Binding-site contacts:
Ligand atom CD contacts residue GLY42 of chain 1.A at 2.7 Å.
Ligand atom CD2 contacts residue SER40 of chain 1.B at 3.6 Å.
Ligand atom BR contacts residue GLN39 of chain 1.B at 3.3 Å.
Ligand atom OG contacts residue GLU154 of chain 1.B at 3.6 Å.
Ligand atom CG contacts residue TYR87 of chain 1.A at 3.6 Å (hydrophobic).
Ligand atom O contacts residue LYS103 of chain 1.A at 3.2 Å (salt-bridge).
Ligand atom CD2 contacts residue TYR87 of chain 1.A at 3.4 Å (hydrophobic).
Ligand atom CG contacts residue GLN38 of chain 1.A at 3.2 Å.
Ligand atom CD1 contacts residue ALA100 of chain 1.A at 3.7 Å (hydrophobic).
Ligand atom NH1 contacts residue THR40 of chain 1.A at 3.0 Å (h-bond).
Ligand atom NH1 contacts residue GLY42 of chain 1.A at 3.6 Å (h-bond).
Ligand atom BR contacts residue ILE92 of chain 1.B at 3.3 Å.
Ligand atom C contacts residue ASP85 of chain 1.A at 3.6 Å.
Ligand atom NH1 contacts residue GLN111 of chain 1.B at 3.3 Å (h-bond).
Ligand atom CD1 contacts residue GLN39 of chain 1.B at 3.5 Å.
Ligand atom CD contacts residue GLN38 of chain 1.A at 3.5 Å.
Ligand atom CG2 contacts residue PRO173 of chain 1.B at 3.5 Å (hydrophobic).
Ligand atom NE contacts residue ASP85 of chain 1.A at 2.9 Å (salt-bridge).
Ligand atom CG contacts residue THR40 of chain 1.A at 3.5 Å.
Ligand atom CD contacts residue THR40 of chain 1.A at 3.6 Å.
Ligand atom CZ contacts residue GLN39 of chain 1.B at 3.3 Å.
Ligand atom CE1 contacts residue GLN39 of chain 1.B at 3.2 Å.
Ligand atom CD1 contacts residue THR90 of chain 1.B at 3.6 Å.
Ligand atom CA contacts residue ASP85 of chain 1.A at 3.4 Å.
Ligand atom CG contacts residue GLY42 of chain 1.A at 3.5 Å.
Ligand atom NH2 contacts residue ILE92 of chain 1.B at 3.5 Å.
Ligand atom CG contacts residue ASP85 of chain 1.A at 3.7 Å.
Ligand atom CE2 contacts residue GLN39 of chain 1.B at 3.4 Å.
Ligand atom NH1 contacts residue ASN41 of chain 1.A at 3.4 Å (h-bond).
Ligand atom NH2 contacts residue ASP85 of chain 1.A at 3.2 Å (salt-bridge).
Ligand atom CD contacts residue TYR94 of chain 1.B at 3.6 Å (hydrophobic).
Ligand atom CD contacts residue ASP85 of chain 1.A at 3.5 Å.
Ligand atom O contacts residue PRO41 of chain 1.B at 3.6 Å.
Ligand atom CD2 contacts residue GLN39 of chain 1.B at 3.6 Å.
Ligand atom O contacts residue ASN41 of chain 1.A at 3.2 Å (h-bond).
Ligand atom N contacts residue ASP85 of chain 1.A at 3.0 Å (salt-bridge).
Ligand atom NE contacts residue ILE92 of chain 1.B at 3.4 Å.
Ligand atom NH2 contacts residue ALA84 of chain 1.A at 3.4 Å.
Ligand atom BR contacts residue TYR94 of chain 1.B at 3.7 Å.
Ligand atom O contacts residue GLN38 of chain 1.A at 3.5 Å (h-bond).

The protein below binds the small molecule below.
Small molecule (SMILES): CC(C)C[C@@H]1NC(=O)[C@H](CCCN=C(N)N)NC(=O)[C@H](CCCN=C(N)N)NC(=O)[C@H]([C@@H](C)O)NC(=O)[C@H](CO)NC(=O)[C@H](CC(C)C)NC(=O)[C@H](CC(=O)O)NC(=O)[C@H](Cc2ccc(Br)cc2)NC(=O)[C@H](CCC(N)=O)NC(=O)CNC(=O)CNC(=O)[C@H](CCCCN)NC1=O

Sequence of chain 1.B:
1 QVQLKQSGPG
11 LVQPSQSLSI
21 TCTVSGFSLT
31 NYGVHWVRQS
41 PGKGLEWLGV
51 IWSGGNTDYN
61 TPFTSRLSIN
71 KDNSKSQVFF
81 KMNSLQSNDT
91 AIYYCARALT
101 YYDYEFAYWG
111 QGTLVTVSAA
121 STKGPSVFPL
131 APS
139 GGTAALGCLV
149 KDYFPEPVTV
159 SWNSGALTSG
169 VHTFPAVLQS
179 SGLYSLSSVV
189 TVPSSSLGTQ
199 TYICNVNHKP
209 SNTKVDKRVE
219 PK

Sequence of chain 1.A:
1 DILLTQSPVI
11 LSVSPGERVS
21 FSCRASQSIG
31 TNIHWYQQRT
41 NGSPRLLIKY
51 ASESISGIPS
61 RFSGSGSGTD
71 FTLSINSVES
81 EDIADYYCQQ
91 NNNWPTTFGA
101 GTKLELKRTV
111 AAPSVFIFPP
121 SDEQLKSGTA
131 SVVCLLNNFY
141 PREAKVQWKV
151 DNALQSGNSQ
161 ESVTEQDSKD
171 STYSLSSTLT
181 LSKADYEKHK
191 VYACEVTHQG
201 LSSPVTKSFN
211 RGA